Sequence of chain 1.A:
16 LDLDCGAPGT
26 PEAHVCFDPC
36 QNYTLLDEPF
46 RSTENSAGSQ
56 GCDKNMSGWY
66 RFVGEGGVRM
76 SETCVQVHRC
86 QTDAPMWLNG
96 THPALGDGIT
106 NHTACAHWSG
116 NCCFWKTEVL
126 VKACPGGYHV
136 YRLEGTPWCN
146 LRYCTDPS

A protein and the small-molecule ligand that binds it are described below.
Small molecule (SMILES): CC(=O)N[C@@H]1[C@@H](O)[C@H](O)[C@@H](CO)O[C@H]1O

Binding-site contacts:
Ligand atom C7 contacts residue ASN106 of chain 1.A at 3.5 Å.
Ligand atom N2 contacts residue ASN106 of chain 1.A at 2.9 Å (h-bond).
Ligand atom O3 contacts residue GLU123 of chain 1.A at 4.1 Å.
Ligand atom C4 contacts residue GLU123 of chain 1.A at 4.0 Å.
Ligand atom C1 contacts residue GLU123 of chain 1.A at 2.9 Å.
Ligand atom O7 contacts residue ASN106 of chain 1.A at 3.8 Å.
Ligand atom O5 contacts residue GLU123 of chain 1.A at 3.8 Å.
Ligand atom C2 contacts residue GLU123 of chain 1.A at 3.0 Å.
Ligand atom C3 contacts residue ASN106 of chain 1.A at 3.8 Å.
Ligand atom C8 contacts residue 9D21 of chain 1.I at 3.3 Å.
Ligand atom C4 contacts residue ASN106 of chain 1.A at 4.2 Å.
Ligand atom C8 contacts residue LEU125 of chain 1.A at 4.3 Å (hydrophobic).
Ligand atom N2 contacts residue GLU123 of chain 1.A at 2.9 Å (salt-bridge).
Ligand atom C7 contacts residue GLU123 of chain 1.A at 4.1 Å.
Ligand atom C5 contacts residue ASN106 of chain 1.A at 3.7 Å.
Ligand atom C3 contacts residue GLU123 of chain 1.A at 3.1 Å.
Ligand atom C2 contacts residue ASN106 of chain 1.A at 2.4 Å.
Ligand atom O5 contacts residue ASN106 of chain 1.A at 2.4 Å (h-bond).
Ligand atom C5 contacts residue GLU123 of chain 1.A at 3.9 Å.
Ligand atom C8 contacts residue GLU123 of chain 1.A at 4.2 Å.
Ligand atom C1 contacts residue ASN106 of chain 1.A at 1.4 Å.